The small molecule below binds the protein below.
Small molecule (SMILES): CC(=O)[C@H]1CC[C@H]2[C@@H]3CCC4=CC(=O)CC[C@]4(C)[C@H]3CC[C@]12C

Binding-site contacts:
Ligand atom C1 contacts residue PHE98 of chain 1.C at 3.8 Å (hydrophobic).
Ligand atom C19 contacts residue PHE98 of chain 1.C at 3.5 Å (hydrophobic).
Ligand atom C19 contacts residue ILE177 of chain 1.C at 3.9 Å (hydrophobic).
Ligand atom C17 contacts residue TRP139 of chain 1.C at 3.9 Å (hydrophobic).
Ligand atom C2 contacts residue PHE98 of chain 1.C at 4.1 Å (hydrophobic).
Ligand atom O3 contacts residue ASP174 of chain 1.C at 4.1 Å.
Ligand atom C12 contacts residue TRP139 of chain 1.C at 3.3 Å (hydrophobic).
Ligand atom O3 contacts residue TRP139 of chain 1.C at 3.6 Å.
Ligand atom C2 contacts residue ILE177 of chain 1.C at 4.1 Å (hydrophobic).
Ligand atom C1 contacts residue TRP139 of chain 1.C at 3.3 Å (hydrophobic).
Ligand atom C21 contacts residue THR94 of chain 1.C at 3.9 Å.
Ligand atom C3 contacts residue TRP139 of chain 1.C at 3.5 Å (hydrophobic).
Ligand atom C16 contacts residue PHE91 of chain 1.C at 4.2 Å (hydrophobic).
Ligand atom C7 contacts residue LEU173 of chain 1.C at 3.9 Å (hydrophobic).
Ligand atom C1 contacts residue HIS112 of chain 1.C at 4.1 Å.
Ligand atom C6 contacts residue LEU173 of chain 1.C at 3.6 Å (hydrophobic).
Ligand atom C5 contacts residue TRP139 of chain 1.C at 4.2 Å (hydrophobic).
Ligand atom C16 contacts residue ILE143 of chain 1.C at 3.6 Å (hydrophobic).
Ligand atom C5 contacts residue ASP174 of chain 1.C at 4.1 Å.
Ligand atom C7 contacts residue ILE143 of chain 1.C at 3.9 Å (hydrophobic).
Ligand atom C4 contacts residue ASP174 of chain 1.C at 3.3 Å.
Ligand atom C11 contacts residue PHE98 of chain 1.C at 4.0 Å (hydrophobic).
Ligand atom C4 contacts residue TRP139 of chain 1.C at 4.0 Å (hydrophobic).
Ligand atom C8 contacts residue LEU173 of chain 1.C at 3.8 Å (hydrophobic).
Ligand atom C3 contacts residue ASP174 of chain 1.C at 3.9 Å.
Ligand atom C18 contacts residue LEU95 of chain 1.C at 3.5 Å (hydrophobic).
Ligand atom O20 contacts residue PHE91 of chain 1.C at 4.1 Å.
Ligand atom C11 contacts residue TRP139 of chain 1.C at 3.9 Å (hydrophobic).
Ligand atom C2 contacts residue TRP139 of chain 1.C at 3.8 Å (hydrophobic).
Ligand atom C14 contacts residue TRP139 of chain 1.C at 3.7 Å (hydrophobic).
Ligand atom O3 contacts residue PHE116 of chain 1.C at 3.6 Å.
Ligand atom C20 contacts residue THR94 of chain 1.C at 4.0 Å.
Ligand atom C19 contacts residue LEU173 of chain 1.C at 4.1 Å (hydrophobic).
Ligand atom C2 contacts residue HIS112 of chain 1.C at 3.7 Å.
Ligand atom O20 contacts residue THR94 of chain 1.C at 3.7 Å.
Ligand atom C3 contacts residue PHE116 of chain 1.C at 4.1 Å (hydrophobic).
Ligand atom C13 contacts residue TRP139 of chain 1.C at 4.0 Å (hydrophobic).
Ligand atom O3 contacts residue LEU115 of chain 1.C at 3.7 Å.
Ligand atom C9 contacts residue TRP139 of chain 1.C at 3.7 Å (hydrophobic).
Ligand atom C15 contacts residue ILE143 of chain 1.C at 3.2 Å (hydrophobic).

Sequence of chain 1.C:
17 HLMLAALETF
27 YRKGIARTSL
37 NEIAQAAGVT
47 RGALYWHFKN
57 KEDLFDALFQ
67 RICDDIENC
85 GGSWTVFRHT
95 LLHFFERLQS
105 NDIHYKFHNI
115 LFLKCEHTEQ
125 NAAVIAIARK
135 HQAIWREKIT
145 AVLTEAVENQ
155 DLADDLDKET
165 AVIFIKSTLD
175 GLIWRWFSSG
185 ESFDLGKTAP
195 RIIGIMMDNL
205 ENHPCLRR